The small molecule below binds the protein below.
Small molecule (SMILES): CC(=O)N[C@@H]1[C@@H](O)[C@H](O)[C@@H](CO)O[C@H]1O

Binding-site contacts:
Ligand atom C8 contacts residue ASN118 of chain 1.A at 4.3 Å.
Ligand atom C7 contacts residue THR120 of chain 1.A at 3.5 Å.
Ligand atom O7 contacts residue ASN118 of chain 1.A at 2.7 Å (h-bond).
Ligand atom C3 contacts residue THR120 of chain 1.A at 4.4 Å.
Ligand atom N2 contacts residue THR120 of chain 1.A at 3.6 Å (h-bond).
Ligand atom C5 contacts residue THR120 of chain 1.A at 4.3 Å.
Ligand atom O5 contacts residue ASN118 of chain 1.A at 2.4 Å (h-bond).
Ligand atom C5 contacts residue ASN118 of chain 1.A at 3.6 Å.
Ligand atom C7 contacts residue ASN118 of chain 1.A at 3.0 Å.
Ligand atom C2 contacts residue ASN118 of chain 1.A at 2.5 Å.
Ligand atom C8 contacts residue THR120 of chain 1.A at 3.2 Å.
Ligand atom C1 contacts residue THR120 of chain 1.A at 3.5 Å.
Ligand atom O4 contacts residue PRO122 of chain 1.A at 3.8 Å.
Ligand atom C5 contacts residue PRO122 of chain 1.A at 4.1 Å (hydrophobic).
Ligand atom O5 contacts residue THR120 of chain 1.A at 4.2 Å.
Ligand atom O7 contacts residue THR120 of chain 1.A at 4.4 Å.
Ligand atom C8 contacts residue SER158 of chain 1.A at 4.1 Å.
Ligand atom C2 contacts residue THR120 of chain 1.A at 4.3 Å.
Ligand atom N2 contacts residue ASN118 of chain 1.A at 3.0 Å (h-bond).
Ligand atom C4 contacts residue ASN118 of chain 1.A at 4.3 Å.
Ligand atom C3 contacts residue ASN118 of chain 1.A at 3.8 Å.
Ligand atom C1 contacts residue ASN118 of chain 1.A at 1.4 Å.
Ligand atom C6 contacts residue PRO122 of chain 1.A at 4.3 Å (hydrophobic).

Sequence of chain 1.A:
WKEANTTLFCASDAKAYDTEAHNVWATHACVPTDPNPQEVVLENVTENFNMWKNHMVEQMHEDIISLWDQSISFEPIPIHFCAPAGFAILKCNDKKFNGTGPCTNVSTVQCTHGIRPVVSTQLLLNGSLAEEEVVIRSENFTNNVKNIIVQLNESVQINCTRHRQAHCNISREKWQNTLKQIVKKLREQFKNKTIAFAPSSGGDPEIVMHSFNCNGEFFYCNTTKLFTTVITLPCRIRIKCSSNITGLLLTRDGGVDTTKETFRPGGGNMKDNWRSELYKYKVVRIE